The small molecule below binds the protein below.
Small molecule (SMILES): COc1ccc2[nH]cc(CCNC(C)=O)c2c1

Binding-site contacts:
Ligand atom C13 contacts residue PHE127 of chain 1.A at 3.6 Å (hydrophobic).
Ligand atom C4 contacts residue GLY150 of chain 1.B at 4.0 Å.
Ligand atom C11 contacts residue TRP106 of chain 1.B at 3.8 Å (hydrophobic).
Ligand atom C10 contacts residue PHE179 of chain 1.A at 3.6 Å (hydrophobic).
Ligand atom C7 contacts residue GLY150 of chain 1.B at 4.4 Å.
Ligand atom C5 contacts residue GLY150 of chain 1.B at 3.5 Å.
Ligand atom C8 contacts residue FAD1 of chain 1.G at 3.6 Å.
Ligand atom N2 contacts residue FAD1 of chain 1.G at 3.9 Å.
Ligand atom C12 contacts residue FAD1 of chain 1.G at 3.4 Å.
Ligand atom O1 contacts residue PHE179 of chain 1.A at 3.4 Å.
Ligand atom C9 contacts residue PHE179 of chain 1.A at 3.9 Å (hydrophobic).
Ligand atom C3 contacts residue PHE107 of chain 1.B at 4.1 Å (hydrophobic).
Ligand atom C11 contacts residue PHE127 of chain 1.A at 3.9 Å (hydrophobic).
Ligand atom C7 contacts residue FAD1 of chain 1.G at 3.9 Å.
Ligand atom N2 contacts residue PHE127 of chain 1.A at 3.9 Å.
Ligand atom C5 contacts residue MET155 of chain 1.B at 3.3 Å (hydrophobic).
Ligand atom C5 contacts residue ILE195 of chain 1.B at 3.5 Å (hydrophobic).
Ligand atom C2 contacts residue FAD1 of chain 1.G at 3.9 Å.
Ligand atom C6 contacts residue FAD1 of chain 1.G at 4.1 Å.
Ligand atom C3 contacts residue PHE179 of chain 1.A at 3.2 Å (hydrophobic).
Ligand atom C6 contacts residue GLY151 of chain 1.B at 4.0 Å.
Ligand atom C10 contacts residue FAD1 of chain 1.G at 3.5 Å.
Ligand atom C1 contacts residue GLY150 of chain 1.B at 4.1 Å.
Ligand atom C11 contacts residue FAD1 of chain 1.G at 3.3 Å.
Ligand atom N1 contacts residue GLY151 of chain 1.B at 4.1 Å.
Ligand atom C6 contacts residue GLY150 of chain 1.B at 3.5 Å.
Ligand atom C3 contacts residue FAD1 of chain 1.G at 3.5 Å.
Ligand atom C11 contacts residue PHE179 of chain 1.A at 3.9 Å (hydrophobic).
Ligand atom O1 contacts residue FAD1 of chain 1.G at 3.5 Å.
Ligand atom C13 contacts residue FAD1 of chain 1.G at 3.6 Å.
Ligand atom C10 contacts residue TRP106 of chain 1.B at 4.3 Å (hydrophobic).
Ligand atom O1 contacts residue TRP106 of chain 1.B at 3.6 Å.
Ligand atom C4 contacts residue MET155 of chain 1.B at 4.2 Å (hydrophobic).
Ligand atom C12 contacts residue PHE127 of chain 1.A at 3.2 Å (hydrophobic).
Ligand atom C9 contacts residue FAD1 of chain 1.G at 3.6 Å.
Ligand atom O2 contacts residue ILE129 of chain 1.A at 3.2 Å.
Ligand atom O1 contacts residue GLY175 of chain 1.A at 4.4 Å.
Ligand atom N1 contacts residue GLY150 of chain 1.B at 3.5 Å (h-bond).
Ligand atom C5 contacts residue GLY151 of chain 1.B at 4.3 Å.
Ligand atom C1 contacts residue ILE129 of chain 1.A at 4.0 Å (hydrophobic).

Sequence of chain 1.B:
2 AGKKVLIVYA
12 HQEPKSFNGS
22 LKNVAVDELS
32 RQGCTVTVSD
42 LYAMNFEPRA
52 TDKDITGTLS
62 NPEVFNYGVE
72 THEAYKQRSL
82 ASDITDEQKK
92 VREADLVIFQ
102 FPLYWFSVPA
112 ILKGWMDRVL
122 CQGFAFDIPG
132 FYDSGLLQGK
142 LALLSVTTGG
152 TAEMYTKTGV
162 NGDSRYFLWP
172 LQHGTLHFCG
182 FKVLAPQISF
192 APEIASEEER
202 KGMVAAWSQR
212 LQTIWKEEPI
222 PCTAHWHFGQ

Sequence of chain 1.A:
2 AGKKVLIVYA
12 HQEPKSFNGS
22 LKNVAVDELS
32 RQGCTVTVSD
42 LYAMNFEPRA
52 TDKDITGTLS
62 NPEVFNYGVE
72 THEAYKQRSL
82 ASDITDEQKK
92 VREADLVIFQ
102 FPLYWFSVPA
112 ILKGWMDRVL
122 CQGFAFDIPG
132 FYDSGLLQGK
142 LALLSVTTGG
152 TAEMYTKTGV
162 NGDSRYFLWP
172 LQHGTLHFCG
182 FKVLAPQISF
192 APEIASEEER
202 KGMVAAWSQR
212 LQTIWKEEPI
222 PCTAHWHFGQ